Binding-site contacts:
Ligand atom N05 contacts residue HIS60 of chain 1.A at 4.0 Å.
Ligand atom C02 contacts residue HIS60 of chain 1.A at 4.1 Å.
Ligand atom N07 contacts residue HIS60 of chain 1.A at 4.0 Å.
Ligand atom C08 contacts residue HIS60 of chain 1.A at 3.7 Å.
Ligand atom O04 contacts residue GLN61 of chain 1.A at 3.1 Å (h-bond).
Ligand atom C03 contacts residue HIS60 of chain 1.A at 3.5 Å.
Ligand atom S10 contacts residue HIS60 of chain 1.A at 3.8 Å.
Ligand atom C01 contacts residue GLN61 of chain 1.A at 4.4 Å.
Ligand atom C02 contacts residue GLN61 of chain 1.A at 3.9 Å.
Ligand atom O04 contacts residue GLU62 of chain 1.A at 4.0 Å.
Ligand atom N05 contacts residue GLN61 of chain 1.A at 4.5 Å.
Ligand atom C02 contacts residue GLU62 of chain 1.A at 3.7 Å.
Ligand atom C03 contacts residue GLU62 of chain 1.A at 4.3 Å.
Ligand atom O04 contacts residue HIS60 of chain 1.A at 3.4 Å.
Ligand atom C09 contacts residue HIS60 of chain 1.A at 3.5 Å.
Ligand atom C11 contacts residue HIS60 of chain 1.A at 3.8 Å.
Ligand atom C01 contacts residue HIS60 of chain 1.A at 3.8 Å.
Ligand atom C03 contacts residue GLN61 of chain 1.A at 3.6 Å.
Ligand atom C06 contacts residue HIS60 of chain 1.A at 3.7 Å.

Sequence of chain 1.A:
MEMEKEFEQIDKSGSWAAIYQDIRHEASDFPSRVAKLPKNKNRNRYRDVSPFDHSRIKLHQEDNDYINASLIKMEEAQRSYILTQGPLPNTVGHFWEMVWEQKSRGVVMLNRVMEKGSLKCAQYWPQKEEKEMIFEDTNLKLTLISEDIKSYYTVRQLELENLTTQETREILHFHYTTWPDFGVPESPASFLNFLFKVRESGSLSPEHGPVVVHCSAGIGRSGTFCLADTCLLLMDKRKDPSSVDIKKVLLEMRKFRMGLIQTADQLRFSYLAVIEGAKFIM

This small molecule binds to this protein.
Small molecule (SMILES): CCC(=O)Nc1nc(C)cs1